Binding-site contacts:
Ligand atom C1C contacts residue SER512 of chain 1.B at 3.4 Å.
Ligand atom O53 contacts residue HIS410 of chain 1.B at 3.4 Å.
Ligand atom C2A contacts residue LEU515 of chain 1.B at 3.3 Å (hydrophobic).
Ligand atom O51 contacts residue ILE673 of chain 1.B at 3.5 Å.
Ligand atom O6 contacts residue ILE673 of chain 1.B at 3.6 Å.
Ligand atom P5 contacts residue ILE673 of chain 1.B at 3.6 Å.
Ligand atom O2 contacts residue SER510 of chain 1.B at 3.2 Å (h-bond).
Ligand atom O51 contacts residue HIS410 of chain 1.B at 3.3 Å.
Ligand atom O6 contacts residue GLN677 of chain 1.B at 3.1 Å (h-bond).
Ligand atom C5 contacts residue GLN677 of chain 1.B at 3.4 Å.
Ligand atom O13 contacts residue TYR511 of chain 1.B at 3.5 Å.
Ligand atom O53 contacts residue ARG409 of chain 1.B at 3.7 Å.
Ligand atom C3A contacts residue THR550 of chain 1.B at 3.7 Å.
Ligand atom O1A contacts residue SER512 of chain 1.B at 3.6 Å (h-bond).
Ligand atom O4 contacts residue ILE680 of chain 1.B at 3.0 Å.
Ligand atom O5 contacts residue ILE673 of chain 1.B at 3.7 Å.
Ligand atom O11 contacts residue ARG557 of chain 1.B at 3.0 Å (salt-bridge).
Ligand atom O52 contacts residue HIS410 of chain 1.B at 2.8 Å.
Ligand atom O11 contacts residue GLN677 of chain 1.B at 3.0 Å (h-bond).
Ligand atom O1B contacts residue GLU570 of chain 1.B at 3.3 Å.
Ligand atom O52 contacts residue LEU676 of chain 1.B at 3.2 Å.
Ligand atom O2 contacts residue ASP509 of chain 1.B at 3.2 Å.
Ligand atom C2 contacts residue SER510 of chain 1.B at 3.4 Å.
Ligand atom O41 contacts residue ARG557 of chain 1.B at 3.5 Å (salt-bridge).
Ligand atom O3 contacts residue ASP509 of chain 1.B at 3.5 Å (salt-bridge).
Ligand atom O5 contacts residue GLN677 of chain 1.B at 3.4 Å.
Ligand atom O12 contacts residue SER512 of chain 1.B at 3.0 Å (h-bond).
Ligand atom O52 contacts residue ILE673 of chain 1.B at 3.2 Å.
Ligand atom P1 contacts residue SER512 of chain 1.B at 3.7 Å.
Ligand atom O1 contacts residue TYR511 of chain 1.B at 3.7 Å.
Ligand atom C3A contacts residue LEU553 of chain 1.B at 3.7 Å (hydrophobic).
Ligand atom C4 contacts residue ILE680 of chain 1.B at 3.7 Å (hydrophobic).
Ligand atom O42 contacts residue ARG557 of chain 1.B at 3.3 Å (salt-bridge).
Ligand atom O41 contacts residue ILE680 of chain 1.B at 3.3 Å.
Ligand atom O12 contacts residue TYR511 of chain 1.B at 3.6 Å.
Ligand atom C1B contacts residue GLU570 of chain 1.B at 3.6 Å.
Ligand atom C3C contacts residue GLU570 of chain 1.B at 3.5 Å.
Ligand atom C4A contacts residue LEU553 of chain 1.B at 3.7 Å (hydrophobic).
Ligand atom O53 contacts residue LEU676 of chain 1.B at 3.3 Å.
Ligand atom P5 contacts residue HIS410 of chain 1.B at 3.5 Å.

Sequence of chain 1.B:
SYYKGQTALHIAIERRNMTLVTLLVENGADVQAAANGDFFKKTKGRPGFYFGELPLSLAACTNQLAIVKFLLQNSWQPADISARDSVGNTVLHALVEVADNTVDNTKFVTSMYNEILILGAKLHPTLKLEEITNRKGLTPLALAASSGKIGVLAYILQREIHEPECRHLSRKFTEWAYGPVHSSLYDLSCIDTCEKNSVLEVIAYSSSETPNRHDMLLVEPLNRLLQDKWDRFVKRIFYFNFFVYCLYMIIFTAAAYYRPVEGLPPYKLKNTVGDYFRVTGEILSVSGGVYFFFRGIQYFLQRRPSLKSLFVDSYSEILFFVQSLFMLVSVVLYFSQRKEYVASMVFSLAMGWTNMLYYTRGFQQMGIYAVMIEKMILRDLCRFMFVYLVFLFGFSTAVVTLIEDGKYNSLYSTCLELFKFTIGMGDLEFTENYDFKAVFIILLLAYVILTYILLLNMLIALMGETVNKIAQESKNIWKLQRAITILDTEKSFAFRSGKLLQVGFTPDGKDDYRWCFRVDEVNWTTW

This protein binds this small molecule.
Small molecule (SMILES): CCCCCCCC(=O)OC[C@H](COP(=O)(O)O[C@@H]1[C@H](O)[C@H](O)[C@@H](OP(=O)(O)O)[C@H](OP(=O)(O)O)[C@H]1O)OC(=O)CCCCCCC

Sequence of chain 1.D:
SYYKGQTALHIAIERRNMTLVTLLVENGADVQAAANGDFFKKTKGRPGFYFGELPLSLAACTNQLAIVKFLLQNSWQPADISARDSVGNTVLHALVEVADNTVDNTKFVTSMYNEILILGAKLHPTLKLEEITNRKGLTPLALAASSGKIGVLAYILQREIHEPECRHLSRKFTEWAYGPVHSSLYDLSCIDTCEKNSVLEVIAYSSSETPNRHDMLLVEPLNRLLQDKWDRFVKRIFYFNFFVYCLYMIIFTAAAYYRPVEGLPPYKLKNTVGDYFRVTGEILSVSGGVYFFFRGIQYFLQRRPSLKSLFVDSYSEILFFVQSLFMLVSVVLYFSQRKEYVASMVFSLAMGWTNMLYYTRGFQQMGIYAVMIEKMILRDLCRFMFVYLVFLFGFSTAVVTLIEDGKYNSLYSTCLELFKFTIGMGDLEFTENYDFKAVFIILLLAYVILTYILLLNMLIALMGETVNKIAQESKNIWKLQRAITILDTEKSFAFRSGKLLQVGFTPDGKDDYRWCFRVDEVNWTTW